Sequence of chain 1.A:
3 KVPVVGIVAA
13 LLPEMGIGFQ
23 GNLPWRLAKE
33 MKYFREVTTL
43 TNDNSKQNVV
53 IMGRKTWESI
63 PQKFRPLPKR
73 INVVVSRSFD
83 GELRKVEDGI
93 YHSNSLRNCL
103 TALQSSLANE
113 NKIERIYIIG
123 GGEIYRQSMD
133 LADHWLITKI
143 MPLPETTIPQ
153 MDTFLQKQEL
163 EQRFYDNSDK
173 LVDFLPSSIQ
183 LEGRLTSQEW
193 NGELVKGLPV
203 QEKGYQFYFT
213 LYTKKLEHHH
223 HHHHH

This protein binds this small molecule.
Small molecule (SMILES): COc1cc(-c2cc(C)cc(C)c2)cc([C@@H](C)C#Cc2c(C)nc(N)nc2N)c1

Binding-site contacts:
Ligand atom N4 contacts residue PHE36 of chain 1.A at 3.6 Å.
Ligand atom C26 contacts residue PHE66 of chain 1.A at 3.6 Å (hydrophobic).
Ligand atom N9 contacts residue NDP1 of chain 1.C at 3.7 Å.
Ligand atom N9 contacts residue ILE9 of chain 1.A at 2.8 Å (h-bond).
Ligand atom N7 contacts residue GLU32 of chain 1.A at 2.7 Å (salt-bridge).
Ligand atom N9 contacts residue ILE121 of chain 1.A at 3.2 Å (h-bond).
Ligand atom N2 contacts residue VAL10 of chain 1.A at 3.4 Å (h-bond).
Ligand atom C6 contacts residue NDP1 of chain 1.C at 3.6 Å.
Ligand atom N2 contacts residue PHE36 of chain 1.A at 3.5 Å.
Ligand atom C1 contacts residue PHE36 of chain 1.A at 3.4 Å (hydrophobic).
Ligand atom C5 contacts residue PHE36 of chain 1.A at 3.7 Å (hydrophobic).
Ligand atom O17 contacts residue SER61 of chain 1.A at 3.3 Å.
Ligand atom C23 contacts residue PRO63 of chain 1.A at 3.7 Å (hydrophobic).
Ligand atom C2 contacts residue SER61 of chain 1.A at 3.5 Å.
Ligand atom N4 contacts residue GLU32 of chain 1.A at 2.7 Å (salt-bridge).
Ligand atom C6 contacts residue PHE36 of chain 1.A at 3.5 Å (hydrophobic).
Ligand atom N7 contacts residue VAL10 of chain 1.A at 3.5 Å (h-bond).
Ligand atom C10 contacts residue NDP1 of chain 1.C at 3.7 Å.
Ligand atom C1 contacts residue NDP1 of chain 1.C at 3.4 Å.
Ligand atom N9 contacts residue TYR127 of chain 1.A at 3.2 Å (h-bond).
Ligand atom C2 contacts residue NDP1 of chain 1.C at 3.2 Å.
Ligand atom N9 contacts residue PHE36 of chain 1.A at 3.5 Å.
Ligand atom C13 contacts residue THR58 of chain 1.A at 3.6 Å.
Ligand atom N2 contacts residue ILE9 of chain 1.A at 3.4 Å (h-bond).
Ligand atom C24 contacts residue PRO63 of chain 1.A at 3.5 Å (hydrophobic).
Ligand atom C24 contacts residue MET33 of chain 1.A at 3.7 Å (hydrophobic).
Ligand atom C8 contacts residue GLU32 of chain 1.A at 3.4 Å.
Ligand atom C13 contacts residue ILE121 of chain 1.A at 3.5 Å (hydrophobic).
Ligand atom C22 contacts residue PHE66 of chain 1.A at 3.5 Å (hydrophobic).
Ligand atom C11 contacts residue NDP1 of chain 1.C at 3.7 Å.
Ligand atom C5 contacts residue GLU32 of chain 1.A at 3.5 Å.
Ligand atom C1 contacts residue ILE9 of chain 1.A at 3.5 Å (hydrophobic).
Ligand atom C3 contacts residue GLU32 of chain 1.A at 3.5 Å.
Ligand atom C3 contacts residue ALA11 of chain 1.A at 3.7 Å (hydrophobic).
Ligand atom C20 contacts residue MET33 of chain 1.A at 3.7 Å (hydrophobic).
Ligand atom N7 contacts residue THR140 of chain 1.A at 3.6 Å.
Ligand atom N7 contacts residue ALA11 of chain 1.A at 3.7 Å.
Ligand atom C25 contacts residue MET33 of chain 1.A at 3.5 Å (hydrophobic).
Ligand atom C2 contacts residue GLY23 of chain 1.A at 3.5 Å.
Ligand atom N2 contacts residue NDP1 of chain 1.C at 3.6 Å (h-bond).